Sequence of chain 1.C:
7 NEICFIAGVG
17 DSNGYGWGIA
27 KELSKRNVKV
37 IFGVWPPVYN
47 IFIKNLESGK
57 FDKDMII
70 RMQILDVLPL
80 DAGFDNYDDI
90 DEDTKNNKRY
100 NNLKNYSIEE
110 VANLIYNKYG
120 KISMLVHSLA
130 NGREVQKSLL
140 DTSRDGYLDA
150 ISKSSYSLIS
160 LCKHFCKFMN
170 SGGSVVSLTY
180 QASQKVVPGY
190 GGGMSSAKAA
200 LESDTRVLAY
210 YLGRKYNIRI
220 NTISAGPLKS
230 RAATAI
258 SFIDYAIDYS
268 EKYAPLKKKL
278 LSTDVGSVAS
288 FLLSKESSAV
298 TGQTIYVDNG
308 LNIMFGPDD

A protein and the small-molecule ligand that binds it are described below.
Small molecule (SMILES): Oc1cc(Cl)ccc1Oc1ccc(Cl)cc1Cl

Binding-site contacts:
Ligand atom C9 contacts residue NAD1 of chain 1.I at 4.3 Å.
Ligand atom CL15 contacts residue VAL134 of chain 1.C at 3.9 Å.
Ligand atom CL16 contacts residue ALA231 of chain 1.C at 3.4 Å.
Ligand atom C12 contacts residue VAL134 of chain 1.C at 4.2 Å (hydrophobic).
Ligand atom O7 contacts residue NAD1 of chain 1.I at 3.4 Å (h-bond).
Ligand atom C6 contacts residue TYR189 of chain 1.C at 3.5 Å (hydrophobic).
Ligand atom CL14 contacts residue ILE260 of chain 1.C at 3.8 Å.
Ligand atom O17 contacts residue TYR189 of chain 1.C at 2.8 Å (h-bond).
Ligand atom CL15 contacts residue GLY131 of chain 1.C at 3.3 Å.
Ligand atom C12 contacts residue MET193 of chain 1.C at 4.1 Å (hydrophobic).
Ligand atom C4 contacts residue ALA232 of chain 1.C at 3.6 Å (hydrophobic).
Ligand atom CL14 contacts residue PHE259 of chain 1.C at 4.0 Å.
Ligand atom C10 contacts residue ALA129 of chain 1.C at 3.9 Å (hydrophobic).
Ligand atom C10 contacts residue ASN130 of chain 1.C at 4.2 Å.
Ligand atom O17 contacts residue LYS197 of chain 1.C at 3.8 Å.
Ligand atom CL16 contacts residue ALA129 of chain 1.C at 3.8 Å.
Ligand atom C2 contacts residue TYR189 of chain 1.C at 4.2 Å (hydrophobic).
Ligand atom C5 contacts residue NAD1 of chain 1.I at 3.5 Å.
Ligand atom C1 contacts residue TYR189 of chain 1.C at 3.5 Å (hydrophobic).
Ligand atom C6 contacts residue NAD1 of chain 1.I at 3.5 Å.
Ligand atom C1 contacts residue TYR179 of chain 1.C at 3.8 Å (hydrophobic).
Ligand atom C5 contacts residue TYR189 of chain 1.C at 4.3 Å (hydrophobic).
Ligand atom C4 contacts residue NAD1 of chain 1.I at 3.5 Å.
Ligand atom C3 contacts residue NAD1 of chain 1.I at 3.0 Å.
Ligand atom C13 contacts residue TYR189 of chain 1.C at 4.0 Å (hydrophobic).
Ligand atom C11 contacts residue MET193 of chain 1.C at 4.2 Å (hydrophobic).
Ligand atom CL16 contacts residue NAD1 of chain 1.I at 3.6 Å.
Ligand atom C2 contacts residue NAD1 of chain 1.I at 3.2 Å.
Ligand atom O17 contacts residue NAD1 of chain 1.I at 2.6 Å (h-bond).
Ligand atom CL15 contacts residue ASN130 of chain 1.C at 3.8 Å.
Ligand atom C3 contacts residue ALA232 of chain 1.C at 3.8 Å (hydrophobic).
Ligand atom C9 contacts residue ALA129 of chain 1.C at 3.8 Å (hydrophobic).
Ligand atom CL15 contacts residue MET193 of chain 1.C at 4.1 Å.
Ligand atom C3 contacts residue ILE260 of chain 1.C at 3.9 Å (hydrophobic).
Ligand atom CL14 contacts residue NAD1 of chain 1.I at 3.6 Å.
Ligand atom O17 contacts residue TYR179 of chain 1.C at 4.2 Å.
Ligand atom C8 contacts residue NAD1 of chain 1.I at 3.9 Å.
Ligand atom C9 contacts residue ALA231 of chain 1.C at 4.0 Å (hydrophobic).
Ligand atom CL14 contacts residue TYR179 of chain 1.C at 3.6 Å.
Ligand atom C1 contacts residue NAD1 of chain 1.I at 3.3 Å.